This protein binds this small molecule.
Small molecule (SMILES): Cc1cc(CNCCS(C)(=O)=O)ccc1Br

Binding-site contacts:
Ligand atom C4 contacts residue RB71 of chain 1.O at 3.7 Å.
Ligand atom C1 contacts residue TYR119 of chain 1.A at 3.9 Å (hydrophobic).
Ligand atom C4 contacts residue GLU148 of chain 1.A at 3.1 Å.
Ligand atom C5 contacts residue GLU148 of chain 1.A at 4.0 Å.
Ligand atom C9 contacts residue PHE327 of chain 1.A at 3.8 Å (hydrophobic).
Ligand atom C6 contacts residue TYR119 of chain 1.A at 4.0 Å (hydrophobic).
Ligand atom C3 contacts residue ASP145 of chain 1.A at 3.9 Å.
Ligand atom C3 contacts residue GLU148 of chain 1.A at 4.0 Å.
Ligand atom N contacts residue PHE327 of chain 1.A at 3.6 Å.
Ligand atom C5 contacts residue ASP145 of chain 1.A at 4.1 Å.
Ligand atom C6 contacts residue RB71 of chain 1.O at 3.8 Å.
Ligand atom C7 contacts residue GLU148 of chain 1.A at 4.1 Å.
Ligand atom C contacts residue GLU116 of chain 1.A at 4.2 Å.
Ligand atom C7 contacts residue ASP145 of chain 1.A at 3.9 Å.
Ligand atom C9 contacts residue ARG174 of chain 1.A at 3.0 Å.
Ligand atom C1 contacts residue RB71 of chain 1.O at 3.6 Å.
Ligand atom BR contacts residue TYR119 of chain 1.A at 4.2 Å.
Ligand atom BR contacts residue ILE123 of chain 1.A at 4.2 Å.
Ligand atom S contacts residue ARG174 of chain 1.A at 4.1 Å.
Ligand atom N contacts residue GLU148 of chain 1.A at 3.9 Å.
Ligand atom C5 contacts residue ILE149 of chain 1.A at 3.4 Å (hydrophobic).
Ligand atom C8 contacts residue PHE327 of chain 1.A at 3.2 Å (hydrophobic).
Ligand atom S contacts residue PHE327 of chain 1.A at 4.2 Å.
Ligand atom BR contacts residue RB71 of chain 1.O at 4.1 Å.
Ligand atom N contacts residue ASP145 of chain 1.A at 2.8 Å (salt-bridge).
Ligand atom C5 contacts residue RB71 of chain 1.O at 3.8 Å.
Ligand atom BR contacts residue ILE149 of chain 1.A at 3.4 Å.
Ligand atom C6 contacts residue ILE149 of chain 1.A at 3.9 Å (hydrophobic).
Ligand atom O contacts residue PHE327 of chain 1.A at 3.7 Å.
Ligand atom O contacts residue TYR456 of chain 1.D at 3.7 Å.
Ligand atom C contacts residue RB71 of chain 1.O at 3.3 Å.
Ligand atom C2 contacts residue RB71 of chain 1.O at 3.8 Å.
Ligand atom C4 contacts residue ASP145 of chain 1.A at 3.6 Å.
Ligand atom BR contacts residue GLU120 of chain 1.A at 3.4 Å.
Ligand atom C9 contacts residue GLU148 of chain 1.A at 3.8 Å.
Ligand atom O1 contacts residue ARG174 of chain 1.A at 3.5 Å (salt-bridge).
Ligand atom C8 contacts residue ASP145 of chain 1.A at 3.8 Å.
Ligand atom C3 contacts residue RB71 of chain 1.O at 3.9 Å.
Ligand atom C9 contacts residue ASP145 of chain 1.A at 4.0 Å.
Ligand atom C contacts residue TYR119 of chain 1.A at 3.4 Å (hydrophobic).

Sequence of chain 1.A:
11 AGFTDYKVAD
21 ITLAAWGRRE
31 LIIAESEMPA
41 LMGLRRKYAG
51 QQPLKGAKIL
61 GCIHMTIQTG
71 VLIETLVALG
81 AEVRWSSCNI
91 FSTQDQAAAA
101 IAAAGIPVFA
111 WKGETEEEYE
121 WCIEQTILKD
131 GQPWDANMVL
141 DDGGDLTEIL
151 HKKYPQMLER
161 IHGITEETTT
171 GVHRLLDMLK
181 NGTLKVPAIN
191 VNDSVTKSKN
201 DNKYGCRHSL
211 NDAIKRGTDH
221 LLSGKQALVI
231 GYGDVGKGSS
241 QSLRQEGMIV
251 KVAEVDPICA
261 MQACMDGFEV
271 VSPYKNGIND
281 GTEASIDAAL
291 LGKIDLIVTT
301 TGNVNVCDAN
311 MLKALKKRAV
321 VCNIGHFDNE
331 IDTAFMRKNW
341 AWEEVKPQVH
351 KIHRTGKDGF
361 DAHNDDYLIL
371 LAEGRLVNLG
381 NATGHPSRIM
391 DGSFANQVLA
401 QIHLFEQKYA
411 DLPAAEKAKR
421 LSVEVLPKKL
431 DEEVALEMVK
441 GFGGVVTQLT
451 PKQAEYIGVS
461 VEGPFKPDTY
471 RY

Sequence of chain 1.D:
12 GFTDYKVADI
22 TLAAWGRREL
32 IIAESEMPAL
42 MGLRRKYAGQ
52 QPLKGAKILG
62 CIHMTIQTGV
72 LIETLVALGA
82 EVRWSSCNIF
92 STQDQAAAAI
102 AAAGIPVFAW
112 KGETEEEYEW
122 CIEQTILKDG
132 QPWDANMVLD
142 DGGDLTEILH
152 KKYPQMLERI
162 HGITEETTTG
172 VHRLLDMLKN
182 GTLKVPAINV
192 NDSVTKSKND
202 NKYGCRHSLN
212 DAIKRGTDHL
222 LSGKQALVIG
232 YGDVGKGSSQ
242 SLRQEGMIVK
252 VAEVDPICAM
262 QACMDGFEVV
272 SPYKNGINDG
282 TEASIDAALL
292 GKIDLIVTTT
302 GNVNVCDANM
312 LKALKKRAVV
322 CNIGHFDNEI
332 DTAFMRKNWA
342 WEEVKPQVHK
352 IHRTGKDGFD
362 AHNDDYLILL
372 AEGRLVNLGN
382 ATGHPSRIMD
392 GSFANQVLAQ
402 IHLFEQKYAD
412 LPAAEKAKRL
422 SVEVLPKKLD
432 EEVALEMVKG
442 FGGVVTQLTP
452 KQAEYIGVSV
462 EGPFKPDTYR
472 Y